Sequence of chain 1.A:
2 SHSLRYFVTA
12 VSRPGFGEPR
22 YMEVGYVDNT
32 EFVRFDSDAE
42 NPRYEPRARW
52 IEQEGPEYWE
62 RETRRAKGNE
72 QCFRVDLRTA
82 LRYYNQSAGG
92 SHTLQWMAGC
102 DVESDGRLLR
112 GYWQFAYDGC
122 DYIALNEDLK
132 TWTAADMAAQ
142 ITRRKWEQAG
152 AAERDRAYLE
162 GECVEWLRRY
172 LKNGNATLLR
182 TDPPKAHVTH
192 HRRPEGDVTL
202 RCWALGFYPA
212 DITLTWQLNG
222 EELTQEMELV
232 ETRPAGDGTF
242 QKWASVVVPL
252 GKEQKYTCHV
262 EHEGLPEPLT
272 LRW

The protein below binds the small molecule below.
Small molecule (SMILES): CC(C)C[C@H](N)C(=O)O

Binding-site contacts:
Ligand atom CA contacts residue THR143 of chain 1.A at 3.6 Å.
Ligand atom CB contacts residue GLY1 of chain 1.D at 3.7 Å.
Ligand atom CD2 contacts residue TRP147 of chain 1.A at 4.2 Å (hydrophobic).
Ligand atom CA contacts residue GLY1 of chain 1.D at 2.4 Å.
Ligand atom CD2 contacts residue ASP77 of chain 1.A at 3.3 Å.
Ligand atom CB contacts residue THR80 of chain 1.A at 4.1 Å.
Ligand atom OXT contacts residue LYS146 of chain 1.A at 3.9 Å.
Ligand atom N contacts residue ASP77 of chain 1.A at 3.1 Å (salt-bridge).
Ligand atom N contacts residue LYS146 of chain 1.A at 4.0 Å.
Ligand atom N contacts residue GLY1 of chain 1.D at 1.3 Å.
Ligand atom OXT contacts residue GLY1 of chain 1.D at 4.2 Å.
Ligand atom C contacts residue THR143 of chain 1.A at 3.4 Å.
Ligand atom CB contacts residue THR143 of chain 1.A at 3.5 Å.
Ligand atom O contacts residue THR80 of chain 1.A at 4.2 Å.
Ligand atom CG contacts residue TYR123 of chain 1.A at 4.3 Å (hydrophobic).
Ligand atom C contacts residue LYS146 of chain 1.A at 3.3 Å.
Ligand atom CD1 contacts residue ASP77 of chain 1.A at 4.4 Å.
Ligand atom O contacts residue GLY1 of chain 1.D at 3.1 Å.
Ligand atom CD1 contacts residue LEU95 of chain 1.A at 4.2 Å (hydrophobic).
Ligand atom CD2 contacts residue GLY1 of chain 1.D at 4.1 Å.
Ligand atom CB contacts residue TYR123 of chain 1.A at 4.0 Å (hydrophobic).
Ligand atom CG contacts residue GLY1 of chain 1.D at 4.2 Å.
Ligand atom O contacts residue LYS146 of chain 1.A at 2.4 Å (salt-bridge).
Ligand atom CB contacts residue ASP77 of chain 1.A at 4.3 Å.
Ligand atom CD1 contacts residue ALA81 of chain 1.A at 4.3 Å (hydrophobic).
Ligand atom CD2 contacts residue TYR123 of chain 1.A at 4.4 Å (hydrophobic).
Ligand atom C contacts residue TYR84 of chain 1.A at 3.9 Å (hydrophobic).
Ligand atom CD1 contacts residue TYR123 of chain 1.A at 3.6 Å (hydrophobic).
Ligand atom OXT contacts residue THR80 of chain 1.A at 4.1 Å.
Ligand atom CA contacts residue ASP77 of chain 1.A at 4.4 Å.
Ligand atom OXT contacts residue TYR84 of chain 1.A at 2.8 Å (h-bond).
Ligand atom O contacts residue TYR84 of chain 1.A at 4.2 Å.
Ligand atom OXT contacts residue THR143 of chain 1.A at 2.6 Å (h-bond).
Ligand atom CB contacts residue TYR84 of chain 1.A at 4.4 Å (hydrophobic).
Ligand atom CA contacts residue LYS146 of chain 1.A at 4.1 Å.
Ligand atom CG contacts residue THR143 of chain 1.A at 4.5 Å.
Ligand atom CG contacts residue ASP77 of chain 1.A at 3.5 Å.
Ligand atom C contacts residue THR80 of chain 1.A at 4.1 Å.
Ligand atom C contacts residue GLY1 of chain 1.D at 3.1 Å.